The protein below binds the small molecule below.
Small molecule (SMILES): CC(=O)N[C@@H]1[C@@H](O)[C@H](O)[C@@H](CO)O[C@H]1O

Sequence of chain 1.C:
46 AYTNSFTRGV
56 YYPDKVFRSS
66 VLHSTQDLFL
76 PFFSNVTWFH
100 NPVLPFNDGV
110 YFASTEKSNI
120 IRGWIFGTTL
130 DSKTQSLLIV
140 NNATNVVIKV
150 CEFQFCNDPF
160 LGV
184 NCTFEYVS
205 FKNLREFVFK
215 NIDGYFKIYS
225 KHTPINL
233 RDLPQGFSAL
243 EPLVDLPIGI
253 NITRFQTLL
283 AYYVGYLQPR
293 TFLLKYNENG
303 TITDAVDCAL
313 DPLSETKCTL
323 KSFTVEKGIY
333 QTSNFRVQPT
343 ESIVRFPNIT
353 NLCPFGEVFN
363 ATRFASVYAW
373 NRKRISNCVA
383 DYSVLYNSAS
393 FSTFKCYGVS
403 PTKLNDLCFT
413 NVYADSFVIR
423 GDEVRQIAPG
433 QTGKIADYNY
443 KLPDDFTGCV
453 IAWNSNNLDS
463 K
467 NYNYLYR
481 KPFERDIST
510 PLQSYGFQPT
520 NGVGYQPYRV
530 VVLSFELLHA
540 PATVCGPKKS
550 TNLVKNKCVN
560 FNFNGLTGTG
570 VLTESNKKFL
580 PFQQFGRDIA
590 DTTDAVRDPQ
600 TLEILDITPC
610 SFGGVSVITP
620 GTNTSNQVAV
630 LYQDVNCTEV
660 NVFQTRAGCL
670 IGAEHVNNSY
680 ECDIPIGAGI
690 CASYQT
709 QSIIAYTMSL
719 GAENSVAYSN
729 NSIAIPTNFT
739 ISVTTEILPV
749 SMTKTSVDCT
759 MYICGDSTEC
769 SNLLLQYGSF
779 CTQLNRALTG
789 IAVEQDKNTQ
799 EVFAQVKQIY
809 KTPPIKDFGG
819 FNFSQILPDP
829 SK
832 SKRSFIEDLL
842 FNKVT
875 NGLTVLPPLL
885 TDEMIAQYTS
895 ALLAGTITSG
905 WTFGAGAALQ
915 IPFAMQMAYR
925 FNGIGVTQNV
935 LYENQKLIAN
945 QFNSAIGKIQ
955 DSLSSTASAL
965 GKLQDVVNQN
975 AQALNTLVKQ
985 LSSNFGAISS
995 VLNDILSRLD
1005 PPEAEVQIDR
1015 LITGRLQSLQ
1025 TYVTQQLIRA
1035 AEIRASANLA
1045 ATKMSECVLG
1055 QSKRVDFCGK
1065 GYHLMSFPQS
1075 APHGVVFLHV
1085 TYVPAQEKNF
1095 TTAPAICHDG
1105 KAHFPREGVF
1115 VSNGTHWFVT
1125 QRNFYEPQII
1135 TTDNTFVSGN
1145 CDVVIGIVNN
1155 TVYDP

Binding-site contacts:
Ligand atom O5 contacts residue ASN622 of chain 1.C at 2.4 Å (h-bond).
Ligand atom C2 contacts residue ASN622 of chain 1.C at 2.5 Å.
Ligand atom C3 contacts residue ASN622 of chain 1.C at 3.9 Å.
Ligand atom C7 contacts residue ASN622 of chain 1.C at 3.2 Å.
Ligand atom C8 contacts residue ASN622 of chain 1.C at 3.7 Å.
Ligand atom C1 contacts residue ASN622 of chain 1.C at 1.5 Å.
Ligand atom C5 contacts residue ASN622 of chain 1.C at 3.8 Å.
Ligand atom C7 contacts residue THR623 of chain 1.C at 4.4 Å.
Ligand atom C8 contacts residue THR623 of chain 1.C at 3.6 Å.
Ligand atom O7 contacts residue ASN622 of chain 1.C at 3.0 Å (h-bond).
Ligand atom N2 contacts residue ASN622 of chain 1.C at 2.9 Å (h-bond).
Ligand atom C4 contacts residue ASN622 of chain 1.C at 4.3 Å.